Binding-site contacts:
Ligand atom CAA contacts residue ARG67 of chain 1.B at 3.5 Å.
Ligand atom CBE contacts residue GLU71 of chain 1.B at 3.8 Å.
Ligand atom CAM contacts residue THR106 of chain 1.B at 3.5 Å.
Ligand atom CAG contacts residue LYS53 of chain 1.B at 3.6 Å.
Ligand atom CBH contacts residue ASP168 of chain 1.B at 3.8 Å.
Ligand atom CAK contacts residue ARG70 of chain 1.B at 3.8 Å.
Ligand atom NAX contacts residue GLU71 of chain 1.B at 2.7 Å (salt-bridge).
Ligand atom CBB contacts residue PHE169 of chain 1.B at 3.6 Å (hydrophobic).
Ligand atom CAH contacts residue HIS107 of chain 1.B at 3.7 Å.
Ligand atom CAS contacts residue LEU75 of chain 1.B at 3.6 Å (hydrophobic).
Ligand atom NAU contacts residue ALA51 of chain 1.B at 3.7 Å.
Ligand atom NAW contacts residue LYS53 of chain 1.B at 3.8 Å.
Ligand atom CAP contacts residue GLU71 of chain 1.B at 3.6 Å.
Ligand atom CAH contacts residue MET109 of chain 1.B at 3.5 Å (hydrophobic).
Ligand atom NAU contacts residue MET109 of chain 1.B at 3.5 Å (h-bond).
Ligand atom CAH contacts residue ALA51 of chain 1.B at 3.3 Å (hydrophobic).
Ligand atom CAN contacts residue PHE169 of chain 1.B at 3.4 Å (hydrophobic).
Ligand atom CAZ contacts residue LEU75 of chain 1.B at 3.6 Å (hydrophobic).
Ligand atom NAW contacts residue GLU71 of chain 1.B at 2.5 Å (salt-bridge).
Ligand atom NAE contacts residue LEU171 of chain 1.B at 3.5 Å.
Ligand atom CAC contacts residue HIS148 of chain 1.B at 3.8 Å.
Ligand atom CAN contacts residue VAL30 of chain 1.B at 3.7 Å (hydrophobic).
Ligand atom CBC contacts residue GLU71 of chain 1.B at 3.5 Å.
Ligand atom NAX contacts residue LEU75 of chain 1.B at 3.6 Å.
Ligand atom CBA contacts residue GLU71 of chain 1.B at 3.7 Å.
Ligand atom NAE contacts residue PHE169 of chain 1.B at 3.8 Å.
Ligand atom CAG contacts residue THR106 of chain 1.B at 3.7 Å.
Ligand atom CAZ contacts residue GLU71 of chain 1.B at 3.1 Å.
Ligand atom CAC contacts residue LEU167 of chain 1.B at 3.6 Å (hydrophobic).
Ligand atom CAS contacts residue ASP168 of chain 1.B at 3.8 Å.
Ligand atom CAQ contacts residue PHE169 of chain 1.B at 3.5 Å (hydrophobic).
Ligand atom OAF contacts residue ASP168 of chain 1.B at 3.4 Å (salt-bridge).
Ligand atom NAW contacts residue LEU75 of chain 1.B at 3.6 Å.
Ligand atom CAA contacts residue ARG70 of chain 1.B at 3.5 Å.
Ligand atom NAU contacts residue LEU108 of chain 1.B at 3.8 Å.
Ligand atom CAO contacts residue GLU71 of chain 1.B at 3.8 Å.
Ligand atom CAM contacts residue ALA51 of chain 1.B at 3.4 Å (hydrophobic).
Ligand atom CAK contacts residue GLU71 of chain 1.B at 3.5 Å.
Ligand atom CAL contacts residue GLU71 of chain 1.B at 3.8 Å.
Ligand atom CAC contacts residue ILE166 of chain 1.B at 3.8 Å (hydrophobic).

Sequence of chain 1.B:
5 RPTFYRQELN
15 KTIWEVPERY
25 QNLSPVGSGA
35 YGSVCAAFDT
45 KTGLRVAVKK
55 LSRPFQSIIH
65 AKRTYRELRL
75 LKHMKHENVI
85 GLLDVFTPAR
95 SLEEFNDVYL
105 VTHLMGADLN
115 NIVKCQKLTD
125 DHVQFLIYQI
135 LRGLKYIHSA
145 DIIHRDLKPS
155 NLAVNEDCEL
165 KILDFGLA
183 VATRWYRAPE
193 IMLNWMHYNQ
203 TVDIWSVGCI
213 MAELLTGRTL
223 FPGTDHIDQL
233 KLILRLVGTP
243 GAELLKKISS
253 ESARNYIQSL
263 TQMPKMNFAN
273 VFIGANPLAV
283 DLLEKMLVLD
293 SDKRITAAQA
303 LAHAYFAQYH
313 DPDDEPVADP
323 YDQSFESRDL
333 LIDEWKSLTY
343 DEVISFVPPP

This small molecule binds to this protein.
Small molecule (SMILES): Cc1ccc(-n2nc(C(C)(C)C)cc2NC(=O)Nc2cccc(Nc3ccnc4ccc(N)cc34)c2)cc1